The protein below binds the small molecule below.
Small molecule (SMILES): COC(=O)N[C@H](C(=O)NCCC[C@@H]1CNCCO1)C(c1ccccc1)c1ccccc1

Sequence of chain 1.B:
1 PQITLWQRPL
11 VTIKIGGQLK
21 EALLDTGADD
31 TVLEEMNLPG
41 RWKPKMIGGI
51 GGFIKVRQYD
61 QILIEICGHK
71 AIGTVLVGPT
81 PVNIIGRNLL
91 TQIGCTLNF

Binding-site contacts:
Ligand atom N7 contacts residue ARG8 of chain 1.B at 3.7 Å.
Ligand atom C23 contacts residue VAL82 of chain 1.B at 3.6 Å (hydrophobic).
Ligand atom C2 contacts residue GLY27 of chain 1.B at 3.6 Å.
Ligand atom C1 contacts residue ILE84 of chain 1.A at 3.8 Å (hydrophobic).
Ligand atom N contacts residue ASP25 of chain 1.B at 2.9 Å (salt-bridge).
Ligand atom O5 contacts residue ALA28 of chain 1.A at 3.7 Å.
Ligand atom C8 contacts residue ARG8 of chain 1.B at 3.8 Å.
Ligand atom C2 contacts residue ASP25 of chain 1.B at 3.8 Å.
Ligand atom C18 contacts residue PRO81 of chain 1.B at 3.8 Å (hydrophobic).
Ligand atom C16 contacts residue GLY27 of chain 1.A at 3.7 Å.
Ligand atom C15 contacts residue GLY27 of chain 1.A at 3.1 Å.
Ligand atom C24 contacts residue ARG8 of chain 1.B at 3.6 Å.
Ligand atom O5 contacts residue ASP29 of chain 1.A at 3.0 Å (salt-bridge).
Ligand atom C2 contacts residue ASP25 of chain 1.A at 3.4 Å.
Ligand atom C15 contacts residue LEU23 of chain 1.B at 3.7 Å (hydrophobic).
Ligand atom C8 contacts residue ASP29 of chain 1.A at 3.6 Å.
Ligand atom C22 contacts residue ARG8 of chain 1.B at 3.8 Å.
Ligand atom C24 contacts residue VAL82 of chain 1.B at 3.6 Å (hydrophobic).
Ligand atom O10 contacts residue ASP29 of chain 1.A at 3.1 Å (salt-bridge).
Ligand atom O5 contacts residue GLY27 of chain 1.A at 3.8 Å.
Ligand atom C3 contacts residue ASP25 of chain 1.B at 3.3 Å.
Ligand atom N25 contacts residue GLY48 of chain 1.A at 2.9 Å (h-bond).
Ligand atom C14 contacts residue VAL82 of chain 1.B at 3.8 Å (hydrophobic).
Ligand atom O10 contacts residue ARG8 of chain 1.B at 3.1 Å (salt-bridge).
Ligand atom N contacts residue ASP25 of chain 1.A at 2.7 Å (salt-bridge).
Ligand atom O9 contacts residue GLY48 of chain 1.A at 3.7 Å.
Ligand atom C3 contacts residue ASP25 of chain 1.A at 3.3 Å.
Ligand atom C contacts residue ASP25 of chain 1.A at 3.5 Å.
Ligand atom C23 contacts residue ARG8 of chain 1.B at 3.3 Å.
Ligand atom C22 contacts residue VAL82 of chain 1.B at 3.6 Å (hydrophobic).
Ligand atom C6 contacts residue GLY48 of chain 1.A at 3.5 Å.
Ligand atom C4 contacts residue GLY48 of chain 1.A at 3.8 Å.
Ligand atom N7 contacts residue ASP29 of chain 1.A at 3.0 Å (salt-bridge).
Ligand atom C19 contacts residue GLY48 of chain 1.A at 3.7 Å.
Ligand atom C1 contacts residue ASP25 of chain 1.A at 3.5 Å.
Ligand atom C16 contacts residue ASP25 of chain 1.B at 3.8 Å.
Ligand atom C19 contacts residue GLY49 of chain 1.A at 3.7 Å.
Ligand atom C17 contacts residue ILE84 of chain 1.B at 3.6 Å (hydrophobic).
Ligand atom C3 contacts residue GLY27 of chain 1.A at 3.7 Å.
Ligand atom C18 contacts residue GLY49 of chain 1.A at 3.4 Å.

Sequence of chain 1.A:
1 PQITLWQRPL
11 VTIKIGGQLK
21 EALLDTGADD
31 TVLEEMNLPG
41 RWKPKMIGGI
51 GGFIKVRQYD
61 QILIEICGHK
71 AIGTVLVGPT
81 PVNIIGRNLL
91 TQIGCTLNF